This small molecule binds to this protein.
Small molecule (SMILES): Nc1ncnc2c1ncn2[C@@H]1O[C@H](COP(=O)(O)OP(=O)(O)OP(O)(O)=S)[C@@H](O)[C@H]1O

Binding-site contacts:
Ligand atom C2' contacts residue LEU2 of chain 1.B at 3.6 Å (hydrophobic).
Ligand atom N1 contacts residue PRO4 of chain 1.B at 3.7 Å.
Ligand atom S1G contacts residue THR141 of chain 1.B at 3.2 Å (h-bond).
Ligand atom O2B contacts residue MG1 of chain 1.N at 2.2 Å.
Ligand atom PG contacts residue MG1 of chain 1.N at 3.3 Å.
Ligand atom C8 contacts residue PRO199 of chain 1.B at 3.7 Å (hydrophobic).
Ligand atom O3B contacts residue MG1 of chain 1.N at 3.9 Å.
Ligand atom PB contacts residue GLY44 of chain 1.B at 3.8 Å.
Ligand atom O2' contacts residue LEU2 of chain 1.B at 2.8 Å (h-bond).
Ligand atom S1G contacts residue LYS47 of chain 1.B at 2.8 Å (salt-bridge).
Ligand atom N7 contacts residue TYR163 of chain 1.B at 3.6 Å (h-bond).
Ligand atom O3G contacts residue ARG153 of chain 1.A at 3.2 Å (salt-bridge).
Ligand atom O1A contacts residue THR49 of chain 1.B at 3.1 Å (h-bond).
Ligand atom O1A contacts residue GLY46 of chain 1.B at 3.6 Å.
Ligand atom C5' contacts residue ARG200 of chain 1.B at 3.8 Å.
Ligand atom O1B contacts residue THR48 of chain 1.B at 3.8 Å.
Ligand atom PB contacts residue MG1 of chain 1.N at 3.5 Å.
Ligand atom O1A contacts residue ARG3 of chain 1.B at 3.6 Å.
Ligand atom O3B contacts residue ARG200 of chain 1.B at 3.7 Å.
Ligand atom C2 contacts residue PRO4 of chain 1.B at 3.5 Å (hydrophobic).
Ligand atom O2A contacts residue ARG3 of chain 1.B at 3.4 Å (salt-bridge).
Ligand atom O3' contacts residue ARG3 of chain 1.B at 3.4 Å (salt-bridge).
Ligand atom C3' contacts residue ARG3 of chain 1.B at 3.7 Å.
Ligand atom O1B contacts residue LYS47 of chain 1.B at 3.1 Å (salt-bridge).
Ligand atom O1A contacts residue THR48 of chain 1.B at 3.6 Å.
Ligand atom O1A contacts residue LYS47 of chain 1.B at 3.8 Å.
Ligand atom O3B contacts residue GLY44 of chain 1.B at 3.1 Å (h-bond).
Ligand atom O2' contacts residue ASN203 of chain 1.B at 3.9 Å.
Ligand atom N3 contacts residue PRO4 of chain 1.B at 3.9 Å.
Ligand atom O1B contacts residue GLY46 of chain 1.B at 3.8 Å.
Ligand atom O2G contacts residue MG1 of chain 1.N at 1.8 Å.
Ligand atom N6 contacts residue TYR163 of chain 1.B at 3.1 Å (h-bond).
Ligand atom N6 contacts residue TYR10 of chain 1.B at 3.6 Å.
Ligand atom S1G contacts residue PRO43 of chain 1.B at 3.9 Å.
Ligand atom O3A contacts residue GLY44 of chain 1.B at 3.5 Å.
Ligand atom N6 contacts residue ILE11 of chain 1.B at 3.0 Å (h-bond).
Ligand atom O2A contacts residue ARG200 of chain 1.B at 3.5 Å (salt-bridge).
Ligand atom O2B contacts residue THR48 of chain 1.B at 3.0 Å (h-bond).
Ligand atom O2A contacts residue GLU110 of chain 1.A at 3.8 Å.
Ligand atom O2G contacts residue THR48 of chain 1.B at 3.7 Å.

Sequence of chain 1.B:
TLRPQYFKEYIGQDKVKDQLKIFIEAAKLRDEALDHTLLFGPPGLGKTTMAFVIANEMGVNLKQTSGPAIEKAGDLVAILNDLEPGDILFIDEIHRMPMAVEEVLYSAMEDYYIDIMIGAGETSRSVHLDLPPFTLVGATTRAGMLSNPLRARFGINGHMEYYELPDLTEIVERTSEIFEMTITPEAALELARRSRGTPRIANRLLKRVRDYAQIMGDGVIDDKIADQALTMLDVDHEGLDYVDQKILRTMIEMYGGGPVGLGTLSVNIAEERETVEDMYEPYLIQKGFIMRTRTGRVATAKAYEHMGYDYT

Sequence of chain 1.A:
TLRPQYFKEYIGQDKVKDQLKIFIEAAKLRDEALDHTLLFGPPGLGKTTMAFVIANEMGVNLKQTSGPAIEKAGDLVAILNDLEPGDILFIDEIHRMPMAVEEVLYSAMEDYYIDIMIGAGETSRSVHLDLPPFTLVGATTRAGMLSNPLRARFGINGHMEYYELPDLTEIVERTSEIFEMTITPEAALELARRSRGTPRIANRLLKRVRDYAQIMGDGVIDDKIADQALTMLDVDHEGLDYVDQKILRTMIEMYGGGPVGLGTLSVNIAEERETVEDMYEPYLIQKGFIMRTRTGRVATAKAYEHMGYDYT